Sequence of chain 4.B:
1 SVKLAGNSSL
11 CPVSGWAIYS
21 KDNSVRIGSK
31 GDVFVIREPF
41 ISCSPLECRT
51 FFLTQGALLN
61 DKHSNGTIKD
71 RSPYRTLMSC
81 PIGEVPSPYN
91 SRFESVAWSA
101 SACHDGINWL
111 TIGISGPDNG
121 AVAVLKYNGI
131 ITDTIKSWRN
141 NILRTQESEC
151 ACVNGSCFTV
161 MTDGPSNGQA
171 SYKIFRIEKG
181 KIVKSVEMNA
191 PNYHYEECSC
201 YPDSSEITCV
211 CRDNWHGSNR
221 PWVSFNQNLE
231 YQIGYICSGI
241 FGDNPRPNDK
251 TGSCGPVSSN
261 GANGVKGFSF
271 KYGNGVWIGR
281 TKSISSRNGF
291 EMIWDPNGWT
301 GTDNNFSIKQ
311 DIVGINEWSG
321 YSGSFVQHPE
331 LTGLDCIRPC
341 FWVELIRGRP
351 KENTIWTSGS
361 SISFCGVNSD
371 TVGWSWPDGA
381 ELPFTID

Binding-site contacts:
Ligand atom C1 contacts residue ASN65 of chain 4.B at 1.5 Å.
Ligand atom O7 contacts residue LYS62 of chain 4.B at 4.4 Å.
Ligand atom C8 contacts residue ASN65 of chain 4.B at 4.0 Å.
Ligand atom O7 contacts residue ASN65 of chain 4.B at 4.1 Å.
Ligand atom C5 contacts residue ASN65 of chain 4.B at 3.7 Å.
Ligand atom C3 contacts residue ASN65 of chain 4.B at 3.8 Å.
Ligand atom O7 contacts residue ILE355 of chain 4.B at 3.8 Å.
Ligand atom O5 contacts residue ASN65 of chain 4.B at 2.4 Å (h-bond).
Ligand atom N2 contacts residue ASN65 of chain 4.B at 2.6 Å (h-bond).
Ligand atom C7 contacts residue ASN65 of chain 4.B at 3.4 Å.
Ligand atom C8 contacts residue ILE355 of chain 4.B at 3.9 Å (hydrophobic).
Ligand atom C4 contacts residue ASN65 of chain 4.B at 4.3 Å.
Ligand atom C7 contacts residue ILE355 of chain 4.B at 4.1 Å (hydrophobic).
Ligand atom C2 contacts residue ASN65 of chain 4.B at 2.4 Å.

A small-molecule ligand and the protein it binds are described below.
Small molecule (SMILES): CC(=O)N[C@@H]1[C@@H](O)[C@H](O)[C@@H](CO)O[C@H]1O